A protein and the small-molecule ligand that binds it are described below.
Small molecule (SMILES): CC(=O)N[C@@H]1[C@@H](O)[C@H](O)[C@@H](CO)O[C@H]1O

Sequence of chain 2.B:
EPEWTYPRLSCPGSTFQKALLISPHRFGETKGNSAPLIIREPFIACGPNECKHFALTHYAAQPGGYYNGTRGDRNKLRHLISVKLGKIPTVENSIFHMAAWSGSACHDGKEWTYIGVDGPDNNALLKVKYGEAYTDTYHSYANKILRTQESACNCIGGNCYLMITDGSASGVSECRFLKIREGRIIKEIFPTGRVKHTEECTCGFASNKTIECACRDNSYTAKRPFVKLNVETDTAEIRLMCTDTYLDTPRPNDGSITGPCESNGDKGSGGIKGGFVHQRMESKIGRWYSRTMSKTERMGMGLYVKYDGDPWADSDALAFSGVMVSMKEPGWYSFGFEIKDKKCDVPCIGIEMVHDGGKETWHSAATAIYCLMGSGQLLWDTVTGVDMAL

Binding-site contacts:
Ligand atom O7 contacts residue ASN144 of chain 2.B at 3.4 Å (h-bond).
Ligand atom O5 contacts residue ASN144 of chain 2.B at 2.2 Å (h-bond).
Ligand atom C3 contacts residue ASN144 of chain 2.B at 4.0 Å.
Ligand atom C6 contacts residue ASN144 of chain 2.B at 4.0 Å.
Ligand atom C2 contacts residue ASN144 of chain 2.B at 2.8 Å.
Ligand atom C7 contacts residue ASN144 of chain 2.B at 3.5 Å.
Ligand atom C4 contacts residue ASN144 of chain 2.B at 4.1 Å.
Ligand atom C1 contacts residue ASN144 of chain 2.B at 1.4 Å.
Ligand atom N2 contacts residue ASN144 of chain 2.B at 3.2 Å (h-bond).
Ligand atom C5 contacts residue ASN144 of chain 2.B at 3.1 Å.
Ligand atom O6 contacts residue ASN144 of chain 2.B at 3.9 Å.